A protein and the small-molecule ligand that binds it are described below.
Small molecule (SMILES): Cc1cc(CCCCCOc2ccc(C3=NCCO3)cc2)on1

Binding-site contacts:
Ligand atom C3B contacts residue VAL188 of chain 16.A at 3.8 Å (hydrophobic).
Ligand atom C6B contacts residue ILE104 of chain 16.A at 3.6 Å (hydrophobic).
Ligand atom N3A contacts residue ALA24 of chain 16.C at 3.8 Å.
Ligand atom O1 contacts residue LEU106 of chain 16.A at 3.8 Å.
Ligand atom C5B contacts residue PHE186 of chain 16.A at 3.9 Å (hydrophobic).
Ligand atom C4B contacts residue TYR152 of chain 16.A at 3.8 Å (hydrophobic).
Ligand atom C2A contacts residue TYR152 of chain 16.A at 3.6 Å (hydrophobic).
Ligand atom C2C contacts residue MET221 of chain 16.A at 4.0 Å (hydrophobic).
Ligand atom C5C contacts residue VAL191 of chain 16.A at 3.8 Å (hydrophobic).
Ligand atom C5A contacts residue ALA150 of chain 16.A at 3.6 Å (hydrophobic).
Ligand atom C5B contacts residue MET224 of chain 16.A at 3.8 Å (hydrophobic).
Ligand atom C1C contacts residue TYR128 of chain 16.A at 3.7 Å (hydrophobic).
Ligand atom C4 contacts residue LEU106 of chain 16.A at 3.9 Å (hydrophobic).
Ligand atom C1B contacts residue TYR128 of chain 16.A at 3.6 Å (hydrophobic).
Ligand atom N2 contacts residue LEU106 of chain 16.A at 3.8 Å.
Ligand atom C1C contacts residue LEU106 of chain 16.A at 3.8 Å (hydrophobic).
Ligand atom O1B contacts residue ILE104 of chain 16.A at 3.9 Å.
Ligand atom N3A contacts residue TYR152 of chain 16.A at 3.5 Å.
Ligand atom C4C contacts residue VAL188 of chain 16.A at 3.7 Å (hydrophobic).
Ligand atom C6B contacts residue TYR128 of chain 16.A at 3.3 Å (hydrophobic).
Ligand atom C4 contacts residue TYR197 of chain 16.A at 3.8 Å (hydrophobic).
Ligand atom C5 contacts residue LEU106 of chain 16.A at 3.8 Å (hydrophobic).
Ligand atom C5A contacts residue PHE186 of chain 16.A at 3.5 Å (hydrophobic).
Ligand atom C2C contacts residue TYR197 of chain 16.A at 3.7 Å (hydrophobic).
Ligand atom C4A contacts residue PRO174 of chain 16.A at 3.1 Å (hydrophobic).
Ligand atom C3C contacts residue TYR128 of chain 16.A at 3.4 Å (hydrophobic).
Ligand atom O1 contacts residue MET221 of chain 16.A at 3.9 Å.
Ligand atom O1B contacts residue TYR128 of chain 16.A at 3.4 Å (h-bond).
Ligand atom C3B contacts residue TYR152 of chain 16.A at 3.7 Å (hydrophobic).
Ligand atom C2A contacts residue PHE186 of chain 16.A at 3.3 Å (hydrophobic).
Ligand atom C4C contacts residue VAL191 of chain 16.A at 3.0 Å (hydrophobic).
Ligand atom N3A contacts residue PHE186 of chain 16.A at 4.0 Å.
Ligand atom N3A contacts residue PRO174 of chain 16.A at 3.7 Å.
Ligand atom C1B contacts residue VAL188 of chain 16.A at 3.8 Å (hydrophobic).
Ligand atom O1A contacts residue PHE186 of chain 16.A at 3.0 Å.
Ligand atom C1B contacts residue ILE104 of chain 16.A at 4.0 Å (hydrophobic).
Ligand atom C4B contacts residue PHE186 of chain 16.A at 3.6 Å (hydrophobic).
Ligand atom C5B contacts residue TYR128 of chain 16.A at 4.0 Å (hydrophobic).
Ligand atom C5A contacts residue VAL176 of chain 16.A at 3.6 Å (hydrophobic).
Ligand atom C2B contacts residue VAL188 of chain 16.A at 3.5 Å (hydrophobic).

Sequence of chain 16.C:
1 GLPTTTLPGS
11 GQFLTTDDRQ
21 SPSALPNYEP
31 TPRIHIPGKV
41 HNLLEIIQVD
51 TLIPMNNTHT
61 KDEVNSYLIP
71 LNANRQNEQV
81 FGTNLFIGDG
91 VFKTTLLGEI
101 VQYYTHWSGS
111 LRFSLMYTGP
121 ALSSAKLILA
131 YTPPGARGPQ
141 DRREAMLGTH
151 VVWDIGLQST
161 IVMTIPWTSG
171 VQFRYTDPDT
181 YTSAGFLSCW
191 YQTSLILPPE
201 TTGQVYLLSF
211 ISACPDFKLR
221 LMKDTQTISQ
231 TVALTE

Sequence of chain 16.A:
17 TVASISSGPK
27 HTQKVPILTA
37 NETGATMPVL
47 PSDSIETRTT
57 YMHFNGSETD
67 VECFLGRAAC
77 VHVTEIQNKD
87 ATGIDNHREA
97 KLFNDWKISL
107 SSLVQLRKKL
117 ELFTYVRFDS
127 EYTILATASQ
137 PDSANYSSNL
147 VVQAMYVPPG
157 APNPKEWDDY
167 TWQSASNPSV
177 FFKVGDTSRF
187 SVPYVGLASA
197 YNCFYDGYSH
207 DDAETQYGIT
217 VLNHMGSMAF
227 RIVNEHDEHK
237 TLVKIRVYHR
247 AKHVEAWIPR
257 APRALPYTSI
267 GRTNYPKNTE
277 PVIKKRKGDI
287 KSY